Sequence of chain 1.A:
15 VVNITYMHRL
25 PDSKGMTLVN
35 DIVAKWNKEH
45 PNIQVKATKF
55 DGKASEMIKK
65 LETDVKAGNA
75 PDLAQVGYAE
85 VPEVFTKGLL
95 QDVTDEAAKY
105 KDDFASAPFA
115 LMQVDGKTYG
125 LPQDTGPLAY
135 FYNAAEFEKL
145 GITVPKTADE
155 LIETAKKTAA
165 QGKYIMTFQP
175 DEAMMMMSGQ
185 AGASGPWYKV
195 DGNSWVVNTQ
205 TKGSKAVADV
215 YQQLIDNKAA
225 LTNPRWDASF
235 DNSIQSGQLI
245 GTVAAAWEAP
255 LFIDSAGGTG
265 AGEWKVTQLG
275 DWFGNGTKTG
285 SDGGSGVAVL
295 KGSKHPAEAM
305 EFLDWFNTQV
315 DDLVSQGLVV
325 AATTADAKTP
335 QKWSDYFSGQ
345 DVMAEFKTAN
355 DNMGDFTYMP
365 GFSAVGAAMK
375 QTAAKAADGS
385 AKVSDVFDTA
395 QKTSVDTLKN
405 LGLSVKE

Binding-site contacts:
Ligand atom C5 contacts residue TRP230 of chain 1.A at 3.8 Å (hydrophobic).
Ligand atom C4 contacts residue GLU176 of chain 1.A at 3.8 Å.
Ligand atom O3 contacts residue GLY288 of chain 1.A at 3.2 Å.
Ligand atom O3 contacts residue LYS57 of chain 1.A at 3.5 Å (salt-bridge).
Ligand atom C3 contacts residue ASP128 of chain 1.A at 3.3 Å.
Ligand atom O5 contacts residue ALA371 of chain 1.A at 3.2 Å.
Ligand atom O2 contacts residue MET178 of chain 1.A at 3.6 Å.
Ligand atom C6 contacts residue TRP230 of chain 1.A at 3.5 Å (hydrophobic).
Ligand atom O6 contacts residue PRO25 of chain 1.A at 3.5 Å.
Ligand atom C4 contacts residue LEU322 of chain 1.A at 3.8 Å (hydrophobic).
Ligand atom C4 contacts residue ASP128 of chain 1.A at 3.5 Å.
Ligand atom O3 contacts residue SER289 of chain 1.A at 2.8 Å (h-bond).
Ligand atom O3 contacts residue ASP128 of chain 1.A at 2.7 Å (salt-bridge).
Ligand atom C1 contacts residue ALA371 of chain 1.A at 3.6 Å (hydrophobic).
Ligand atom O2 contacts residue GLY288 of chain 1.A at 3.1 Å (h-bond).
Ligand atom C3 contacts residue TRP251 of chain 1.A at 3.7 Å (hydrophobic).
Ligand atom C6 contacts residue TRP230 of chain 1.A at 3.6 Å (hydrophobic).
Ligand atom O6 contacts residue SER367 of chain 1.A at 2.9 Å (h-bond).
Ligand atom O3 contacts residue ARG23 of chain 1.A at 3.2 Å (salt-bridge).
Ligand atom O4 contacts residue TRP251 of chain 1.A at 3.5 Å.
Ligand atom O2 contacts residue LYS57 of chain 1.A at 3.3 Å (salt-bridge).
Ligand atom C6 contacts residue SER367 of chain 1.A at 3.5 Å.
Ligand atom C8 contacts residue GLY287 of chain 1.A at 3.8 Å.
Ligand atom C4 contacts residue TRP230 of chain 1.A at 3.8 Å (hydrophobic).
Ligand atom C3 contacts residue GLY288 of chain 1.A at 3.8 Å.
Ligand atom O4 contacts residue GLN79 of chain 1.A at 3.0 Å (h-bond).
Ligand atom C3 contacts residue GLU176 of chain 1.A at 3.4 Å.
Ligand atom C2 contacts residue SER289 of chain 1.A at 3.8 Å.
Ligand atom O2 contacts residue GLY287 of chain 1.A at 3.2 Å.
Ligand atom O7 contacts residue ARG23 of chain 1.A at 3.0 Å (salt-bridge).
Ligand atom C3 contacts residue SER59 of chain 1.A at 3.6 Å.
Ligand atom C6 contacts residue PRO25 of chain 1.A at 3.6 Å (hydrophobic).
Ligand atom O4 contacts residue LEU24 of chain 1.A at 3.7 Å.
Ligand atom O1 contacts residue ALA371 of chain 1.A at 3.0 Å.
Ligand atom O3 contacts residue ALA58 of chain 1.A at 3.4 Å.
Ligand atom O3 contacts residue LYS374 of chain 1.A at 3.6 Å.
Ligand atom O4 contacts residue SER59 of chain 1.A at 3.6 Å.
Ligand atom C5 contacts residue TRP230 of chain 1.A at 3.6 Å (hydrophobic).
Ligand atom C3 contacts residue SER289 of chain 1.A at 3.8 Å.
Ligand atom C2 contacts residue ALA58 of chain 1.A at 3.8 Å (hydrophobic).

The protein below binds the small molecule below.
Small molecule (SMILES): CC(=O)N[C@H]1[C@H](O[C@H]2[C@@H](O)[C@@H](CO)O[C@@H](O[C@H]3[C@H](O)[C@@H](O)[C@H](O)O[C@@H]3CO)[C@@H]2O)O[C@H](CO)[C@@H](O)[C@@H]1O[C@@H]1O[C@H](CO)[C@H](O)[C@H](O)[C@H]1O